Sequence of chain 4.A:
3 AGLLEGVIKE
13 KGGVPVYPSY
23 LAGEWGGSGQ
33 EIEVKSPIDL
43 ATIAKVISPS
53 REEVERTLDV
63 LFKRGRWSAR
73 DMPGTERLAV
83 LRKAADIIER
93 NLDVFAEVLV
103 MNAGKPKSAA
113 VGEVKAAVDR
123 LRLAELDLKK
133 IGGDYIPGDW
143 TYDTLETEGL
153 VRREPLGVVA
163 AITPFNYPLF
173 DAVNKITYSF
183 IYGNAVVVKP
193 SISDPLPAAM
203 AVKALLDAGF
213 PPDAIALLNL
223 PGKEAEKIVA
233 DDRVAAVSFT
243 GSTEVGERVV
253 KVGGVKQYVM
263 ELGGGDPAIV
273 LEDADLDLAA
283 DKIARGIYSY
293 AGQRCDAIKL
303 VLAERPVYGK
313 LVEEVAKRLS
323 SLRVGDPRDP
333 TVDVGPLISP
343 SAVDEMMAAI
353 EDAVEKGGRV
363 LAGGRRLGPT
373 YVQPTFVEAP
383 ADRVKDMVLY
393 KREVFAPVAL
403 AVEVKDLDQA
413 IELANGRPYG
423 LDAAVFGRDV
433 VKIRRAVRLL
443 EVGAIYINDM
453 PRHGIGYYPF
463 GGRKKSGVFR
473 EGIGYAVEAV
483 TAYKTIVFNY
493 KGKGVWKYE

A small-molecule ligand and the protein it binds are described below.
Small molecule (SMILES): O=C[C@H](O)COP(=O)(O)O

Binding-site contacts:
Ligand atom O2 contacts residue CYS297 of chain 4.A at 2.8 Å (h-bond).
Ligand atom O1P contacts residue TYR169 of chain 4.A at 3.8 Å.
Ligand atom C3 contacts residue ASP298 of chain 4.A at 4.1 Å.
Ligand atom C2 contacts residue CYS297 of chain 4.A at 3.3 Å (hydrophobic).
Ligand atom O3P contacts residue GLY456 of chain 4.A at 2.9 Å (h-bond).
Ligand atom C3 contacts residue TYR169 of chain 4.A at 3.1 Å (hydrophobic).
Ligand atom O1P contacts residue ASP298 of chain 4.A at 3.9 Å.
Ligand atom O1 contacts residue ARG296 of chain 4.A at 4.2 Å.
Ligand atom O4P contacts residue GLY456 of chain 4.A at 4.1 Å.
Ligand atom P contacts residue ARG296 of chain 4.A at 3.6 Å.
Ligand atom O3P contacts residue ARG454 of chain 4.A at 4.0 Å.
Ligand atom C1 contacts residue ASN168 of chain 4.A at 3.3 Å.
Ligand atom O1P contacts residue HIS455 of chain 4.A at 3.6 Å.
Ligand atom C3 contacts residue CYS297 of chain 4.A at 4.1 Å (hydrophobic).
Ligand atom O2P contacts residue ARG296 of chain 4.A at 2.8 Å (salt-bridge).
Ligand atom C2 contacts residue HIS455 of chain 4.A at 4.3 Å.
Ligand atom O4P contacts residue HIS455 of chain 4.A at 2.7 Å (h-bond).
Ligand atom O4P contacts residue ARG454 of chain 4.A at 3.1 Å.
Ligand atom P contacts residue HIS455 of chain 4.A at 3.6 Å.
Ligand atom O3P contacts residue TYR169 of chain 4.A at 4.2 Å.
Ligand atom O1 contacts residue CYS297 of chain 4.A at 2.9 Å (h-bond).
Ligand atom O3P contacts residue HIS455 of chain 4.A at 3.6 Å (h-bond).
Ligand atom O4P contacts residue ARG296 of chain 4.A at 2.9 Å (salt-bridge).
Ligand atom O4P contacts residue ASP298 of chain 4.A at 2.7 Å (salt-bridge).
Ligand atom C1 contacts residue ARG296 of chain 4.A at 4.0 Å.
Ligand atom P contacts residue TYR169 of chain 4.A at 3.6 Å.
Ligand atom P contacts residue GLY456 of chain 4.A at 4.0 Å.
Ligand atom O1 contacts residue ASN168 of chain 4.A at 2.9 Å (h-bond).
Ligand atom O2P contacts residue TYR169 of chain 4.A at 2.5 Å (h-bond).
Ligand atom P contacts residue ARG454 of chain 4.A at 4.1 Å.
Ligand atom C1 contacts residue CYS297 of chain 4.A at 2.8 Å (hydrophobic).
Ligand atom C2 contacts residue TYR169 of chain 4.A at 3.5 Å (hydrophobic).
Ligand atom O4P contacts residue PRO453 of chain 4.A at 4.1 Å.
Ligand atom P contacts residue ASP298 of chain 4.A at 3.9 Å.
Ligand atom O2 contacts residue HIS455 of chain 4.A at 3.0 Å (h-bond).
Ligand atom C1 contacts residue TYR169 of chain 4.A at 3.6 Å (hydrophobic).
Ligand atom O2P contacts residue ASP298 of chain 4.A at 4.1 Å.
Ligand atom C2 contacts residue ASN168 of chain 4.A at 4.4 Å.
Ligand atom O1 contacts residue TYR169 of chain 4.A at 4.2 Å.